Sequence of chain 1.A:
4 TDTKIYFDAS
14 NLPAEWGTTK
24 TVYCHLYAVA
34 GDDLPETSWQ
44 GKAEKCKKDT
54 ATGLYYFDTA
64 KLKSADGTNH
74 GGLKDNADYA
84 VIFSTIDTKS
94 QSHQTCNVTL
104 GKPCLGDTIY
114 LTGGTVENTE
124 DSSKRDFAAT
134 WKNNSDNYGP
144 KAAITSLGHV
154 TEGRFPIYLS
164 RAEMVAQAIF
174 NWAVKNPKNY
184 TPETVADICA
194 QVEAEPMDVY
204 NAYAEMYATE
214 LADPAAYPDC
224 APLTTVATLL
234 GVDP

The protein below binds the small molecule below.
Small molecule (SMILES): OC[C@H]1O[C@H](O[C@H]2[C@H](O)[C@@H](O)[C@@H](O[C@H]3[C@H](O)[C@@H](O)[C@@H](O)O[C@@H]3CO)O[C@@H]2CO)[C@H](O)[C@@H](O)[C@@H]1O

Binding-site contacts:
Ligand atom C1 contacts residue TRP42 of chain 1.A at 3.8 Å (hydrophobic).
Ligand atom O4 contacts residue EDO1 of chain 1.G at 2.7 Å (h-bond).
Ligand atom C3 contacts residue LYS127 of chain 1.A at 3.8 Å.
Ligand atom C3 contacts residue GLU123 of chain 1.A at 3.6 Å.
Ligand atom O3 contacts residue ILE85 of chain 1.A at 3.5 Å.
Ligand atom O5 contacts residue HIS28 of chain 1.A at 3.2 Å (h-bond).
Ligand atom C5 contacts residue EDO1 of chain 1.G at 3.8 Å.
Ligand atom O2 contacts residue THR122 of chain 1.A at 2.6 Å (h-bond).
Ligand atom O2 contacts residue LYS127 of chain 1.A at 3.0 Å (salt-bridge).
Ligand atom O2 contacts residue GLN97 of chain 1.A at 2.6 Å (h-bond).
Ligand atom O6 contacts residue HIS28 of chain 1.A at 2.8 Å (h-bond).
Ligand atom C1 contacts residue ILE85 of chain 1.A at 3.7 Å (hydrophobic).
Ligand atom O2 contacts residue ASN121 of chain 1.A at 3.1 Å (h-bond).
Ligand atom O6 contacts residue GLU39 of chain 1.A at 3.1 Å (salt-bridge).
Ligand atom O3 contacts residue GLU123 of chain 1.A at 3.8 Å.
Ligand atom C2 contacts residue TYR30 of chain 1.A at 3.9 Å (hydrophobic).
Ligand atom C4 contacts residue TYR30 of chain 1.A at 3.9 Å (hydrophobic).
Ligand atom C3 contacts residue EDO1 of chain 1.G at 3.9 Å.
Ligand atom O1 contacts residue ASP124 of chain 1.A at 3.4 Å.
Ligand atom C2 contacts residue ASN100 of chain 1.A at 3.4 Å.
Ligand atom C3 contacts residue THR122 of chain 1.A at 3.4 Å.
Ligand atom C6 contacts residue TYR30 of chain 1.A at 3.9 Å (hydrophobic).
Ligand atom O4 contacts residue GLU123 of chain 1.A at 3.8 Å.
Ligand atom C2 contacts residue GLN97 of chain 1.A at 3.5 Å.
Ligand atom O5 contacts residue TYR30 of chain 1.A at 3.7 Å.
Ligand atom C4 contacts residue EDO1 of chain 1.G at 3.6 Å.
Ligand atom O3 contacts residue LYS127 of chain 1.A at 2.9 Å (salt-bridge).
Ligand atom C6 contacts residue HIS28 of chain 1.A at 3.7 Å.
Ligand atom C2 contacts residue ASP124 of chain 1.A at 3.8 Å.
Ligand atom C2 contacts residue ILE85 of chain 1.A at 4.0 Å (hydrophobic).
Ligand atom O3 contacts residue THR122 of chain 1.A at 3.2 Å (h-bond).
Ligand atom O2 contacts residue ASN100 of chain 1.A at 2.9 Å (h-bond).
Ligand atom C2 contacts residue TRP42 of chain 1.A at 3.7 Å (hydrophobic).
Ligand atom O2 contacts residue ASP124 of chain 1.A at 2.7 Å (salt-bridge).
Ligand atom C2 contacts residue THR122 of chain 1.A at 3.5 Å.
Ligand atom O2 contacts residue ILE85 of chain 1.A at 3.9 Å.
Ligand atom O3 contacts residue GLN97 of chain 1.A at 3.2 Å (h-bond).
Ligand atom C2 contacts residue LYS127 of chain 1.A at 3.7 Å.
Ligand atom O5 contacts residue TRP42 of chain 1.A at 3.5 Å.
Ligand atom C6 contacts residue GLU39 of chain 1.A at 3.6 Å.